Sequence of chain 1.I:
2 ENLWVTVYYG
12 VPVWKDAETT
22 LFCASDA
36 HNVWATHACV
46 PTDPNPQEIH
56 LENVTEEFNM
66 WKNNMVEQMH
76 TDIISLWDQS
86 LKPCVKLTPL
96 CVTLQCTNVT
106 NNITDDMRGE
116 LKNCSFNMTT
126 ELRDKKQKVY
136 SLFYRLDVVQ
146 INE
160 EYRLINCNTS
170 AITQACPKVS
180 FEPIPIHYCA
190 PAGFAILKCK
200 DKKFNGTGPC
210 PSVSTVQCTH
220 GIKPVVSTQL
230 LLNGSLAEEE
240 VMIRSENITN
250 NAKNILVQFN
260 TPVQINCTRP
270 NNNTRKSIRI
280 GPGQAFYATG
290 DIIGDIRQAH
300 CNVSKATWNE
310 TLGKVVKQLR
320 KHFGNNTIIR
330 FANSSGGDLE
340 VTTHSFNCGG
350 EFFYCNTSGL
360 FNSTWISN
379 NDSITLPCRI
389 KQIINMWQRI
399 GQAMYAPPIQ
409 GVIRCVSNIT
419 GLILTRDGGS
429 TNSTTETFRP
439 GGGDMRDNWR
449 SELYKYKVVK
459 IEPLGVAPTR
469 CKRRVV

This protein binds this small molecule.
Small molecule (SMILES): CC(=O)N[C@H]1[C@H](O[C@H]2[C@H](O)[C@@H](NC(C)=O)CO[C@@H]2CO)O[C@H](CO)[C@@H](O[C@@H]2O[C@H](CO[C@H]3O[C@H](CO)[C@@H](O)[C@H](O[C@H]4O[C@H](CO)[C@@H](O)[C@H](O)[C@@H]4O)[C@@H]3O)[C@@H](O)[C@H](O[C@H]3O[C@H](CO)[C@@H](O)[C@H](O)[C@@H]3O[C@H]3O[C@H](CO)[C@@H](O)[C@H](O)[C@@H]3O)[C@@H]2O)[C@@H]1O

Binding-site contacts:
Ligand atom O3 contacts residue VAL414 of chain 1.I at 4.0 Å.
Ligand atom C5 contacts residue GLU181 of chain 1.I at 2.5 Å.
Ligand atom C6 contacts residue GLU181 of chain 1.I at 3.2 Å.
Ligand atom C7 contacts residue VAL224 of chain 1.I at 3.3 Å (hydrophobic).
Ligand atom N2 contacts residue SER415 of chain 1.I at 3.2 Å (h-bond).
Ligand atom C8 contacts residue NAG1 of chain 1.XA at 3.6 Å.
Ligand atom C1 contacts residue GLU181 of chain 1.I at 3.6 Å.
Ligand atom O6 contacts residue GLY348 of chain 1.I at 3.2 Å (h-bond).
Ligand atom C8 contacts residue VAL224 of chain 1.I at 3.3 Å (hydrophobic).
Ligand atom C6 contacts residue GLY348 of chain 1.I at 4.0 Å.
Ligand atom C2 contacts residue ASN232 of chain 1.I at 2.4 Å.
Ligand atom O7 contacts residue VAL414 of chain 1.I at 3.4 Å.
Ligand atom N2 contacts residue ASN232 of chain 1.I at 2.8 Å (h-bond).
Ligand atom O7 contacts residue VAL224 of chain 1.I at 2.7 Å.
Ligand atom C6 contacts residue LYS222 of chain 1.I at 3.4 Å.
Ligand atom O2 contacts residue GLU181 of chain 1.I at 3.5 Å (salt-bridge).
Ligand atom C7 contacts residue ASN232 of chain 1.I at 3.2 Å.
Ligand atom C4 contacts residue GLU181 of chain 1.I at 3.6 Å.
Ligand atom C3 contacts residue VAL414 of chain 1.I at 3.1 Å (hydrophobic).
Ligand atom C5 contacts residue VAL414 of chain 1.I at 3.9 Å (hydrophobic).
Ligand atom O7 contacts residue ASN232 of chain 1.I at 3.5 Å (h-bond).
Ligand atom O6 contacts residue LYS222 of chain 1.I at 2.4 Å (salt-bridge).
Ligand atom C4 contacts residue VAL414 of chain 1.I at 3.5 Å (hydrophobic).
Ligand atom C5 contacts residue ASN232 of chain 1.I at 3.4 Å.
Ligand atom O5 contacts residue LYS222 of chain 1.I at 3.5 Å (salt-bridge).
Ligand atom O4 contacts residue GLU181 of chain 1.I at 3.5 Å (salt-bridge).
Ligand atom C7 contacts residue SER415 of chain 1.I at 4.0 Å.
Ligand atom O5 contacts residue GLU181 of chain 1.I at 3.1 Å (salt-bridge).
Ligand atom C1 contacts residue ASN232 of chain 1.I at 1.5 Å.
Ligand atom O6 contacts residue CYS347 of chain 1.I at 3.1 Å (h-bond).
Ligand atom C3 contacts residue ASN232 of chain 1.I at 3.7 Å.
Ligand atom C2 contacts residue SER415 of chain 1.I at 3.7 Å.
Ligand atom O3 contacts residue CYS347 of chain 1.I at 3.3 Å (h-bond).
Ligand atom O4 contacts residue VAL414 of chain 1.I at 3.3 Å (h-bond).
Ligand atom O5 contacts residue ASN232 of chain 1.I at 2.1 Å (h-bond).
Ligand atom O7 contacts residue PRO182 of chain 1.I at 3.9 Å.
Ligand atom C8 contacts residue LEU231 of chain 1.I at 3.1 Å (hydrophobic).
Ligand atom C1 contacts residue SER415 of chain 1.I at 3.2 Å.
Ligand atom C2 contacts residue VAL414 of chain 1.I at 4.0 Å (hydrophobic).
Ligand atom C2 contacts residue GLU181 of chain 1.I at 4.0 Å.